Binding-site contacts:
Ligand atom CL2 contacts residue TYR159 of chain 58.A at 3.6 Å.
Ligand atom C20 contacts residue LEU240 of chain 58.A at 3.8 Å (hydrophobic).
Ligand atom C7 contacts residue MET132 of chain 58.A at 3.3 Å (hydrophobic).
Ligand atom C16 contacts residue TYR159 of chain 58.A at 3.8 Å (hydrophobic).
Ligand atom C20 contacts residue ILE194 of chain 58.A at 3.8 Å (hydrophobic).
Ligand atom C13 contacts residue ILE110 of chain 58.A at 3.7 Å (hydrophobic).
Ligand atom C13 contacts residue PHE134 of chain 58.A at 3.7 Å (hydrophobic).
Ligand atom O3 contacts residue PHE130 of chain 58.A at 3.6 Å.
Ligand atom O1 contacts residue ILE110 of chain 58.A at 3.7 Å.
Ligand atom C17 contacts residue TYR159 of chain 58.A at 3.7 Å (hydrophobic).
Ligand atom C9 contacts residue VAL199 of chain 58.A at 3.6 Å (hydrophobic).
Ligand atom CL3 contacts residue LEU240 of chain 58.A at 3.8 Å.
Ligand atom C21 contacts residue SER128 of chain 58.A at 3.8 Å.
Ligand atom C16 contacts residue ALA24 of chain 58.C at 3.8 Å (hydrophobic).
Ligand atom C3 contacts residue MET132 of chain 58.A at 3.7 Å (hydrophobic).
Ligand atom C7 contacts residue PHE237 of chain 58.A at 3.5 Å (hydrophobic).
Ligand atom C1 contacts residue TYR205 of chain 58.A at 3.8 Å (hydrophobic).
Ligand atom C13 contacts residue MET132 of chain 58.A at 3.4 Å (hydrophobic).
Ligand atom CL2 contacts residue ILE25 of chain 58.C at 3.4 Å.
Ligand atom O2 contacts residue VAL196 of chain 58.A at 3.4 Å.
Ligand atom C21 contacts residue TYR205 of chain 58.A at 3.8 Å (hydrophobic).
Ligand atom C12 contacts residue ILE110 of chain 58.A at 3.8 Å (hydrophobic).
Ligand atom C12 contacts residue PHE134 of chain 58.A at 3.8 Å (hydrophobic).
Ligand atom C5 contacts residue TYR112 of chain 58.A at 3.5 Å (hydrophobic).
Ligand atom C17 contacts residue ALA24 of chain 58.C at 3.7 Å (hydrophobic).
Ligand atom CL2 contacts residue ALA24 of chain 58.C at 3.5 Å.
Ligand atom C21 contacts residue HIS207 of chain 58.A at 3.6 Å.
Ligand atom C9 contacts residue PHE237 of chain 58.A at 3.7 Å (hydrophobic).
Ligand atom C4 contacts residue MET132 of chain 58.A at 3.8 Å (hydrophobic).
Ligand atom C19 contacts residue LEU240 of chain 58.A at 3.8 Å (hydrophobic).
Ligand atom C14 contacts residue TYR159 of chain 58.A at 3.5 Å (hydrophobic).
Ligand atom O1 contacts residue PHE237 of chain 58.A at 3.8 Å.
Ligand atom C6 contacts residue TYR112 of chain 58.A at 3.7 Å (hydrophobic).
Ligand atom C11 contacts residue ILE110 of chain 58.A at 3.8 Å (hydrophobic).
Ligand atom CL3 contacts residue PHE134 of chain 58.A at 3.8 Å.
Ligand atom C2 contacts residue PHE237 of chain 58.A at 3.6 Å (hydrophobic).
Ligand atom C8 contacts residue MET132 of chain 58.A at 3.4 Å (hydrophobic).
Ligand atom C10 contacts residue TYR159 of chain 58.A at 3.5 Å (hydrophobic).
Ligand atom O3 contacts residue TYR112 of chain 58.A at 3.6 Å.
Ligand atom O1 contacts residue MET132 of chain 58.A at 3.7 Å.

The small molecule below binds the protein below.
Small molecule (SMILES): COc1ccc(OCc2ccc(COc3c(Cl)cccc3Cl)cc2)c(Cl)c1

Sequence of chain 58.C:
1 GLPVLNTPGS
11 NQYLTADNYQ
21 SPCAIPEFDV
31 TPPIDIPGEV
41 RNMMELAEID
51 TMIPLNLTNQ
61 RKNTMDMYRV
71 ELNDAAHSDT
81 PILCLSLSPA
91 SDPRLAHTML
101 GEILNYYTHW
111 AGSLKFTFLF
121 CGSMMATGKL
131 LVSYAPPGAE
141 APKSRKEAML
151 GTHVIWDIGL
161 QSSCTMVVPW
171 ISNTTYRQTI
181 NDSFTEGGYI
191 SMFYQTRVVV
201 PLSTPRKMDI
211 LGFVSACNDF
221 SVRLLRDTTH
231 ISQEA

Sequence of chain 58.A:
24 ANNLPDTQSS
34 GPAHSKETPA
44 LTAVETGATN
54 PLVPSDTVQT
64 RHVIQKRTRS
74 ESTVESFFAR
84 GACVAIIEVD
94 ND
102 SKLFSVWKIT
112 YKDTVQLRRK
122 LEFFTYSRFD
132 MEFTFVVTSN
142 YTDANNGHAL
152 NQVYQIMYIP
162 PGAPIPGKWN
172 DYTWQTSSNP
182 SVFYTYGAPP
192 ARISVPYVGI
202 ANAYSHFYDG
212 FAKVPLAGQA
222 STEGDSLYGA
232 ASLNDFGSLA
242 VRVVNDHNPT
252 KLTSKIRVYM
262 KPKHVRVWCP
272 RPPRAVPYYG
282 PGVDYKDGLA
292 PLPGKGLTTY